A small-molecule ligand and the protein it binds are described below.
Small molecule (SMILES): NCCc1c[nH]cn1

Sequence of chain 1.A:
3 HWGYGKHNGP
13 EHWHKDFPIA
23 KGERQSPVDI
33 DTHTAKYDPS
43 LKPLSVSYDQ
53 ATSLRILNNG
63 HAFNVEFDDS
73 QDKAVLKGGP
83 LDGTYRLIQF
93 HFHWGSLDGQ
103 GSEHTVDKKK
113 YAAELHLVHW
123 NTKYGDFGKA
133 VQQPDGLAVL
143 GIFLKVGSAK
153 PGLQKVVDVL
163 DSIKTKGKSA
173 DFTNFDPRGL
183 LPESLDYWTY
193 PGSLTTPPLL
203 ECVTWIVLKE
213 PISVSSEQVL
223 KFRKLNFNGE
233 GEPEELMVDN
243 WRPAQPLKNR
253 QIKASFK

Binding-site contacts:
Ligand atom NE2 contacts residue ASN66 of chain 1.A at 3.5 Å (h-bond).
Ligand atom CG contacts residue ASN61 of chain 1.A at 4.3 Å.
Ligand atom CE1 contacts residue GLN91 of chain 1.A at 3.4 Å.
Ligand atom CE1 contacts residue HIS63 of chain 1.A at 3.9 Å.
Ligand atom CD2 contacts residue GLN91 of chain 1.A at 3.7 Å.
Ligand atom ND1 contacts residue ASN66 of chain 1.A at 3.7 Å.
Ligand atom NE2 contacts residue GLN91 of chain 1.A at 2.6 Å (h-bond).
Ligand atom CD2 contacts residue ASN66 of chain 1.A at 4.2 Å.
Ligand atom ND1 contacts residue ASN61 of chain 1.A at 3.2 Å (h-bond).
Ligand atom CE1 contacts residue ASN66 of chain 1.A at 3.2 Å.
Ligand atom CG contacts residue HIS63 of chain 1.A at 4.5 Å.
Ligand atom ND1 contacts residue HIS63 of chain 1.A at 3.5 Å.
Ligand atom CE1 contacts residue ASN61 of chain 1.A at 3.7 Å.
Ligand atom CG contacts residue ASN66 of chain 1.A at 4.3 Å.
Ligand atom N contacts residue HIS63 of chain 1.A at 4.1 Å.